Sequence of chain 2.B:
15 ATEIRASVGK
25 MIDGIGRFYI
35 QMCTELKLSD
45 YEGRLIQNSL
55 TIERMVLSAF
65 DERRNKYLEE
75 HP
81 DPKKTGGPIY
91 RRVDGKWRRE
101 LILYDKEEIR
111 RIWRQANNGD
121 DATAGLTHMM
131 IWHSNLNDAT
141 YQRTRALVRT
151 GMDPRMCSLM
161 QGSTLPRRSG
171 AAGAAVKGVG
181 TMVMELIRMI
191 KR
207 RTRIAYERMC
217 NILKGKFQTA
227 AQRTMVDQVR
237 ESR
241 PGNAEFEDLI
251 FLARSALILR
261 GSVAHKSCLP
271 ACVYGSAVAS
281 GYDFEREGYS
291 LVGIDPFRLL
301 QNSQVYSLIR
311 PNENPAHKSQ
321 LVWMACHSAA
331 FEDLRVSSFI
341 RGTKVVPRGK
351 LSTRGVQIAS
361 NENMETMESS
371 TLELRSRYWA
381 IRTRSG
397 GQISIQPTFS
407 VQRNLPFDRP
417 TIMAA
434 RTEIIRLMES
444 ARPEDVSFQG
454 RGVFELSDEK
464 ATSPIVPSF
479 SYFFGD

The protein below binds the small molecule below.
Small molecule (SMILES): COc1ccccc1-c1noc(C)c1C(=O)N1CCN(c2ccc([N+](=O)[O-])cc2Cl)CC1

Binding-site contacts:
Ligand atom C20 contacts residue TYR306 of chain 2.B at 3.4 Å (hydrophobic).
Ligand atom O30 contacts residue TRP97 of chain 2.B at 3.3 Å.
Ligand atom O27 contacts residue TYR282 of chain 2.A at 3.4 Å (h-bond).
Ligand atom C1 contacts residue TYR282 of chain 2.A at 3.6 Å (hydrophobic).
Ligand atom C10 contacts residue TYR282 of chain 2.A at 3.6 Å (hydrophobic).
Ligand atom N23 contacts residue TYR45 of chain 2.B at 3.4 Å.
Ligand atom C18 contacts residue ASN302 of chain 2.A at 3.2 Å.
Ligand atom C21 contacts residue TYR306 of chain 2.B at 3.2 Å (hydrophobic).
Ligand atom O28 contacts residue TYR306 of chain 2.B at 3.3 Å.
Ligand atom O31 contacts residue SER369 of chain 2.B at 3.1 Å (h-bond).
Ligand atom O31 contacts residue ARG92 of chain 2.B at 3.5 Å.
Ligand atom N26 contacts residue ASP295 of chain 2.A at 3.4 Å (salt-bridge).
Ligand atom C13 contacts residue TYR282 of chain 2.A at 3.5 Å (hydrophobic).
Ligand atom O28 contacts residue SER369 of chain 2.B at 2.5 Å (h-bond).
Ligand atom C10 contacts residue ASN302 of chain 2.A at 3.5 Å.
Ligand atom C16 contacts residue SER369 of chain 2.B at 3.4 Å.
Ligand atom C12 contacts residue ARG92 of chain 2.B at 3.3 Å.
Ligand atom C11 contacts residue TYR282 of chain 2.A at 3.1 Å (hydrophobic).
Ligand atom C5 contacts residue TYR282 of chain 2.A at 3.2 Å (hydrophobic).
Ligand atom C20 contacts residue ASN302 of chain 2.A at 3.2 Å.
Ligand atom C22 contacts residue SER369 of chain 2.B at 3.2 Å.
Ligand atom C21 contacts residue TYR45 of chain 2.B at 3.0 Å (hydrophobic).
Ligand atom C15 contacts residue TYR45 of chain 2.B at 3.5 Å (hydrophobic).
Ligand atom N25 contacts residue TYR306 of chain 2.B at 3.5 Å.
Ligand atom C5 contacts residue ARG298 of chain 2.A at 2.7 Å.
Ligand atom O29 contacts residue ASP295 of chain 2.A at 3.1 Å (salt-bridge).
Ligand atom C4 contacts residue ARG298 of chain 2.A at 2.9 Å.
Ligand atom N24 contacts residue ASN302 of chain 2.A at 3.4 Å (h-bond).
Ligand atom C6 contacts residue ARG92 of chain 2.B at 3.2 Å.
Ligand atom O30 contacts residue TYR45 of chain 2.B at 3.1 Å.
Ligand atom N26 contacts residue TYR282 of chain 2.A at 3.2 Å (h-bond).
Ligand atom C22 contacts residue ARG92 of chain 2.B at 3.1 Å.
Ligand atom O29 contacts residue LEU299 of chain 2.A at 3.5 Å.
Ligand atom C2 contacts residue GLU287 of chain 2.A at 3.5 Å.
Ligand atom O29 contacts residue TYR289 of chain 2.A at 3.4 Å.
Ligand atom C7 contacts residue TYR282 of chain 2.A at 3.5 Å (hydrophobic).
Ligand atom O27 contacts residue ASP295 of chain 2.A at 3.3 Å.
Ligand atom C2 contacts residue TYR282 of chain 2.A at 3.6 Å (hydrophobic).
Ligand atom O30 contacts residue GLU46 of chain 2.B at 3.4 Å (salt-bridge).
Ligand atom CL32 contacts residue TYR45 of chain 2.B at 3.3 Å.

Sequence of chain 2.A:
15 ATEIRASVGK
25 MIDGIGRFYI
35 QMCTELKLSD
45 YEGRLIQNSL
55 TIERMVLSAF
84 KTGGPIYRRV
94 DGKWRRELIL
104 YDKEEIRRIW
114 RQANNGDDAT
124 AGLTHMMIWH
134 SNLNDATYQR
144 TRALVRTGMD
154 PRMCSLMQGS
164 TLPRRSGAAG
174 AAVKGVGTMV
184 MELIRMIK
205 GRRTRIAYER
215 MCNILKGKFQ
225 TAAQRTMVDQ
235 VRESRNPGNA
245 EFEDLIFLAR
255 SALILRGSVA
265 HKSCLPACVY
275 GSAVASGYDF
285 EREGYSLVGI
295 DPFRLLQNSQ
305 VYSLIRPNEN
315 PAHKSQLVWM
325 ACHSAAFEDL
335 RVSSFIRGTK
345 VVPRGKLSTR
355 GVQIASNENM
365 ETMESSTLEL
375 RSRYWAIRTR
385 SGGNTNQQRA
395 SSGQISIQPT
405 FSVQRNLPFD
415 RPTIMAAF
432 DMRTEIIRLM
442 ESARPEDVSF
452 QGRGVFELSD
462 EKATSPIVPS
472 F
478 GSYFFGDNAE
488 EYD